Binding-site contacts:
Ligand atom C2 contacts residue ASN265 of chain 1.A at 2.7 Å.
Ligand atom O5 contacts residue VAL414 of chain 1.A at 4.3 Å.
Ligand atom O7 contacts residue ASN301 of chain 1.A at 4.5 Å.
Ligand atom C7 contacts residue ASN301 of chain 1.A at 4.2 Å.
Ligand atom C8 contacts residue NAG1 of chain 1.Q at 4.0 Å.
Ligand atom C4 contacts residue ASN265 of chain 1.A at 4.3 Å.
Ligand atom N2 contacts residue ASN265 of chain 1.A at 3.1 Å (h-bond).
Ligand atom C7 contacts residue NAG1 of chain 1.Q at 3.3 Å.
Ligand atom C4 contacts residue GLN263 of chain 1.A at 4.0 Å.
Ligand atom C5 contacts residue VAL414 of chain 1.A at 4.4 Å (hydrophobic).
Ligand atom C8 contacts residue SER381 of chain 1.A at 3.8 Å.
Ligand atom C8 contacts residue VAL302 of chain 1.A at 4.0 Å (hydrophobic).
Ligand atom O5 contacts residue ASN265 of chain 1.A at 2.4 Å (h-bond).
Ligand atom O3 contacts residue GLN263 of chain 1.A at 4.0 Å.
Ligand atom C7 contacts residue ASN265 of chain 1.A at 4.2 Å.
Ligand atom C3 contacts residue SER303 of chain 1.A at 4.1 Å.
Ligand atom C3 contacts residue ASN265 of chain 1.A at 3.9 Å.
Ligand atom O6 contacts residue VAL414 of chain 1.A at 4.1 Å.
Ligand atom N2 contacts residue GLN263 of chain 1.A at 4.5 Å.
Ligand atom C2 contacts residue NAG1 of chain 1.Q at 4.4 Å.
Ligand atom O7 contacts residue NAG1 of chain 1.Q at 2.9 Å (h-bond).
Ligand atom C5 contacts residue ASN265 of chain 1.A at 3.5 Å.
Ligand atom C3 contacts residue GLN263 of chain 1.A at 3.7 Å.
Ligand atom O3 contacts residue SER303 of chain 1.A at 3.3 Å (h-bond).
Ligand atom C7 contacts residue SER303 of chain 1.A at 3.9 Å.
Ligand atom N2 contacts residue SER303 of chain 1.A at 4.0 Å.
Ligand atom C1 contacts residue VAL414 of chain 1.A at 4.5 Å (hydrophobic).
Ligand atom C8 contacts residue ASN301 of chain 1.A at 3.5 Å.
Ligand atom O4 contacts residue GLN263 of chain 1.A at 3.3 Å.
Ligand atom N2 contacts residue NAG1 of chain 1.Q at 3.9 Å.
Ligand atom C1 contacts residue ASN265 of chain 1.A at 1.4 Å.
Ligand atom C8 contacts residue SER303 of chain 1.A at 3.6 Å.

The protein below binds the small molecule below.
Small molecule (SMILES): CC(=O)N[C@@H]1[C@@H](O)[C@H](O)[C@@H](CO)O[C@H]1O

Sequence of chain 1.A:
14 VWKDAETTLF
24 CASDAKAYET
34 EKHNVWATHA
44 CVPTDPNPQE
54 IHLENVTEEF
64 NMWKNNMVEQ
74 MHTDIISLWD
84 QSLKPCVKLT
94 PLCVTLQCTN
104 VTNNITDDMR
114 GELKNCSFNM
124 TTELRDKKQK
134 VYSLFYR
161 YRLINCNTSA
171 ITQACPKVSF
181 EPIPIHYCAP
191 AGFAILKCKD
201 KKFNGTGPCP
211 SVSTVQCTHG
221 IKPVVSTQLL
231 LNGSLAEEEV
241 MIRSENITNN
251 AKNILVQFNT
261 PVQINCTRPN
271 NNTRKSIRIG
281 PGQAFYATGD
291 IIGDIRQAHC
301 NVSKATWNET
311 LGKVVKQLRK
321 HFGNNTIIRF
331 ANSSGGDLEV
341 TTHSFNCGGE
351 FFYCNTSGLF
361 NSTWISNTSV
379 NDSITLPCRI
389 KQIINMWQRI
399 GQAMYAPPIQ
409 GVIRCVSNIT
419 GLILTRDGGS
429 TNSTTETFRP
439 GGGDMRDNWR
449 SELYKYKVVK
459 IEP